Sequence of chain 1.B:
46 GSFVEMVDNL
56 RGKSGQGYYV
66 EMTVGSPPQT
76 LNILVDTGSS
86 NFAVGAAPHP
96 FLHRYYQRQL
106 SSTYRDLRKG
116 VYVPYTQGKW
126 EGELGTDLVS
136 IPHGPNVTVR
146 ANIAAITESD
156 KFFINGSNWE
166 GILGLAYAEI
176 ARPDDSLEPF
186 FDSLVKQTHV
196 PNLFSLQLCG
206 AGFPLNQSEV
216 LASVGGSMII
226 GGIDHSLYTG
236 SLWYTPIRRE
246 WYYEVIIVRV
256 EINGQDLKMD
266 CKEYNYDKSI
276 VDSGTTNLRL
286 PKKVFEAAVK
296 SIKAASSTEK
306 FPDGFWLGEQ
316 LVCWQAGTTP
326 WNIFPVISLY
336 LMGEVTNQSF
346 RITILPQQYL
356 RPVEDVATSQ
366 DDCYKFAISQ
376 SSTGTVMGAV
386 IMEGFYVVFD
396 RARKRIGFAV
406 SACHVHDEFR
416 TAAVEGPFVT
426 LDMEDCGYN

The small molecule below binds the protein below.
Small molecule (SMILES): CC[C@H](C)Nc1cc(C(=O)N[C@@H](Cc2ccccc2)[C@H](O)[C@H]2CCCN2)cc(S(C)(=O)=O)n1

Binding-site contacts:
Ligand atom C13 contacts residue ILE159 of chain 1.B at 3.5 Å (hydrophobic).
Ligand atom O24 contacts residue TYR120 of chain 1.B at 3.4 Å.
Ligand atom C11 contacts residue GLY279 of chain 1.B at 3.5 Å.
Ligand atom O24 contacts residue GLY83 of chain 1.B at 3.3 Å (h-bond).
Ligand atom C9 contacts residue GLY279 of chain 1.B at 3.0 Å.
Ligand atom C29 contacts residue GLY83 of chain 1.B at 3.3 Å.
Ligand atom C31 contacts residue ASP81 of chain 1.B at 3.4 Å.
Ligand atom C14 contacts residue GLY62 of chain 1.B at 3.4 Å.
Ligand atom O17 contacts residue ASN282 of chain 1.B at 3.1 Å (h-bond).
Ligand atom O24 contacts residue SER84 of chain 1.B at 3.5 Å.
Ligand atom C27 contacts residue THR121 of chain 1.B at 3.5 Å.
Ligand atom C29 contacts residue ASP277 of chain 1.B at 3.4 Å.
Ligand atom C14 contacts residue GLN61 of chain 1.B at 3.6 Å.
Ligand atom O24 contacts residue ASP81 of chain 1.B at 2.7 Å (salt-bridge).
Ligand atom O3 contacts residue THR121 of chain 1.B at 3.1 Å (h-bond).
Ligand atom C15 contacts residue SER59 of chain 1.B at 3.5 Å.
Ligand atom N30 contacts residue GLY83 of chain 1.B at 2.9 Å (h-bond).
Ligand atom N10 contacts residue THR281 of chain 1.B at 2.9 Å (h-bond).
Ligand atom C19 contacts residue ARG284 of chain 1.B at 3.2 Å.
Ligand atom O17 contacts residue THR280 of chain 1.B at 3.4 Å.
Ligand atom C20 contacts residue GLY279 of chain 1.B at 3.6 Å.
Ligand atom O3 contacts residue GLN122 of chain 1.B at 3.2 Å (h-bond).
Ligand atom N30 contacts residue ASP277 of chain 1.B at 2.6 Å (salt-bridge).
Ligand atom C36 contacts residue GLN122 of chain 1.B at 3.1 Å.
Ligand atom C28 contacts residue THR121 of chain 1.B at 3.6 Å.
Ligand atom C37 contacts residue GLN122 of chain 1.B at 3.3 Å.
Ligand atom O3 contacts residue TYR120 of chain 1.B at 3.5 Å.
Ligand atom N1 contacts residue GLY279 of chain 1.B at 2.8 Å (h-bond).
Ligand atom C22 contacts residue ASP81 of chain 1.B at 3.5 Å.
Ligand atom C13 contacts residue GLN122 of chain 1.B at 3.6 Å.
Ligand atom C36 contacts residue PHE157 of chain 1.B at 3.6 Å (hydrophobic).
Ligand atom C4 contacts residue GLY279 of chain 1.B at 3.6 Å.
Ligand atom C20 contacts residue TYR120 of chain 1.B at 3.6 Å (hydrophobic).
Ligand atom C31 contacts residue GLY279 of chain 1.B at 3.6 Å.
Ligand atom C8 contacts residue GLY279 of chain 1.B at 3.6 Å.
Ligand atom N7 contacts residue THR281 of chain 1.B at 3.2 Å (h-bond).
Ligand atom O17 contacts residue THR281 of chain 1.B at 3.3 Å (h-bond).
Ligand atom C25 contacts residue ASP277 of chain 1.B at 3.3 Å.
Ligand atom C25 contacts residue THR280 of chain 1.B at 3.5 Å.
Ligand atom C8 contacts residue THR281 of chain 1.B at 3.5 Å.